The small molecule below binds the protein below.
Small molecule (SMILES): CNC(=O)CN1Cc2ccc(Cl)cc2[C@H](C(=O)Nc2cncc3ccc(NS(C)(=O)=O)cc23)C1

Binding-site contacts:
Ligand atom C17 contacts residue HIS164 of chain 1.A at 3.3 Å.
Ligand atom C10 contacts residue GLU166 of chain 1.A at 3.7 Å.
Ligand atom C5 contacts residue MET165 of chain 1.A at 3.9 Å (hydrophobic).
Ligand atom C18 contacts residue MET165 of chain 1.A at 3.5 Å (hydrophobic).
Ligand atom C19 contacts residue MET165 of chain 1.A at 3.7 Å (hydrophobic).
Ligand atom CL contacts residue HIS164 of chain 1.A at 3.6 Å.
Ligand atom C17 contacts residue MET165 of chain 1.A at 3.6 Å (hydrophobic).
Ligand atom C18 contacts residue HIS164 of chain 1.A at 3.9 Å.
Ligand atom C13 contacts residue ASN142 of chain 1.A at 3.6 Å.
Ligand atom C9 contacts residue LEU141 of chain 1.A at 3.9 Å (hydrophobic).
Ligand atom N3 contacts residue HIS163 of chain 1.A at 2.6 Å (h-bond).
Ligand atom N3 contacts residue GLU166 of chain 1.A at 3.8 Å.
Ligand atom C10 contacts residue LEU141 of chain 1.A at 3.7 Å (hydrophobic).
Ligand atom C11 contacts residue ASN142 of chain 1.A at 3.7 Å.
Ligand atom C20 contacts residue MET49 of chain 1.A at 3.8 Å (hydrophobic).
Ligand atom N2 contacts residue CYS145 of chain 1.A at 3.5 Å (h-bond).
Ligand atom N3 contacts residue PHE140 of chain 1.A at 3.9 Å.
Ligand atom C7 contacts residue MET165 of chain 1.A at 3.7 Å (hydrophobic).
Ligand atom C7 contacts residue CYS145 of chain 1.A at 3.7 Å (hydrophobic).
Ligand atom C22 contacts residue GLN189 of chain 1.A at 3.5 Å.
Ligand atom C14 contacts residue ASN142 of chain 1.A at 3.9 Å.
Ligand atom C7 contacts residue HIS163 of chain 1.A at 3.0 Å.
Ligand atom C18 contacts residue MET49 of chain 1.A at 3.6 Å (hydrophobic).
Ligand atom C7 contacts residue GLU166 of chain 1.A at 3.6 Å.
Ligand atom C10 contacts residue ASN142 of chain 1.A at 3.6 Å.
Ligand atom C12 contacts residue ASN142 of chain 1.A at 3.9 Å.
Ligand atom C6 contacts residue CYS145 of chain 1.A at 3.8 Å (hydrophobic).
Ligand atom CL contacts residue MET165 of chain 1.A at 3.8 Å.
Ligand atom C10 contacts residue PHE140 of chain 1.A at 3.9 Å (hydrophobic).
Ligand atom CL contacts residue ASP187 of chain 1.A at 3.4 Å.
Ligand atom C8 contacts residue LEU141 of chain 1.A at 3.9 Å (hydrophobic).
Ligand atom N3 contacts residue SER144 of chain 1.A at 3.7 Å.
Ligand atom C19 contacts residue MET49 of chain 1.A at 3.5 Å (hydrophobic).
Ligand atom C8 contacts residue PHE140 of chain 1.A at 3.6 Å (hydrophobic).
Ligand atom C8 contacts residue HIS163 of chain 1.A at 3.8 Å.
Ligand atom C8 contacts residue GLU166 of chain 1.A at 3.6 Å.
Ligand atom C9 contacts residue GLU166 of chain 1.A at 3.9 Å.
Ligand atom CL contacts residue HIS41 of chain 1.A at 3.5 Å.
Ligand atom O1 contacts residue MET165 of chain 1.A at 3.5 Å.
Ligand atom O1 contacts residue GLU166 of chain 1.A at 3.1 Å (salt-bridge).

Sequence of chain 1.A:
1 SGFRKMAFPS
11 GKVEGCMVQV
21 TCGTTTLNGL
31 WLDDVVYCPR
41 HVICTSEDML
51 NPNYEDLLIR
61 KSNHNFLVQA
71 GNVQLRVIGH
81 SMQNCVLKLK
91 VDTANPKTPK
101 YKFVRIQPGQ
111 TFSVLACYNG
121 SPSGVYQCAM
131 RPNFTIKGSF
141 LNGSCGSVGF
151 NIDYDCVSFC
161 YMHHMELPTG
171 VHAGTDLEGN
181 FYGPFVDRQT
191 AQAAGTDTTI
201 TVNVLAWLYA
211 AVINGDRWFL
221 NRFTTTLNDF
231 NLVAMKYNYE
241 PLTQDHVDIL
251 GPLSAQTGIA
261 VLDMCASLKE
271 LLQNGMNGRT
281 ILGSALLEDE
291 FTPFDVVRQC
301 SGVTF